Binding-site contacts:
Ligand atom C5 contacts residue ASN427 of chain 1.B at 3.7 Å.
Ligand atom C3 contacts residue ASN427 of chain 1.B at 3.8 Å.
Ligand atom C1 contacts residue ASN427 of chain 1.B at 1.4 Å.
Ligand atom N2 contacts residue ASN427 of chain 1.B at 2.9 Å (h-bond).
Ligand atom C4 contacts residue ASN427 of chain 1.B at 4.2 Å.
Ligand atom O7 contacts residue ASN427 of chain 1.B at 3.8 Å.
Ligand atom C8 contacts residue GLU425 of chain 1.B at 3.6 Å.
Ligand atom C2 contacts residue ASN427 of chain 1.B at 2.4 Å.
Ligand atom O5 contacts residue ASN427 of chain 1.B at 2.4 Å (h-bond).
Ligand atom C7 contacts residue ASN427 of chain 1.B at 3.5 Å.

Sequence of chain 1.B:
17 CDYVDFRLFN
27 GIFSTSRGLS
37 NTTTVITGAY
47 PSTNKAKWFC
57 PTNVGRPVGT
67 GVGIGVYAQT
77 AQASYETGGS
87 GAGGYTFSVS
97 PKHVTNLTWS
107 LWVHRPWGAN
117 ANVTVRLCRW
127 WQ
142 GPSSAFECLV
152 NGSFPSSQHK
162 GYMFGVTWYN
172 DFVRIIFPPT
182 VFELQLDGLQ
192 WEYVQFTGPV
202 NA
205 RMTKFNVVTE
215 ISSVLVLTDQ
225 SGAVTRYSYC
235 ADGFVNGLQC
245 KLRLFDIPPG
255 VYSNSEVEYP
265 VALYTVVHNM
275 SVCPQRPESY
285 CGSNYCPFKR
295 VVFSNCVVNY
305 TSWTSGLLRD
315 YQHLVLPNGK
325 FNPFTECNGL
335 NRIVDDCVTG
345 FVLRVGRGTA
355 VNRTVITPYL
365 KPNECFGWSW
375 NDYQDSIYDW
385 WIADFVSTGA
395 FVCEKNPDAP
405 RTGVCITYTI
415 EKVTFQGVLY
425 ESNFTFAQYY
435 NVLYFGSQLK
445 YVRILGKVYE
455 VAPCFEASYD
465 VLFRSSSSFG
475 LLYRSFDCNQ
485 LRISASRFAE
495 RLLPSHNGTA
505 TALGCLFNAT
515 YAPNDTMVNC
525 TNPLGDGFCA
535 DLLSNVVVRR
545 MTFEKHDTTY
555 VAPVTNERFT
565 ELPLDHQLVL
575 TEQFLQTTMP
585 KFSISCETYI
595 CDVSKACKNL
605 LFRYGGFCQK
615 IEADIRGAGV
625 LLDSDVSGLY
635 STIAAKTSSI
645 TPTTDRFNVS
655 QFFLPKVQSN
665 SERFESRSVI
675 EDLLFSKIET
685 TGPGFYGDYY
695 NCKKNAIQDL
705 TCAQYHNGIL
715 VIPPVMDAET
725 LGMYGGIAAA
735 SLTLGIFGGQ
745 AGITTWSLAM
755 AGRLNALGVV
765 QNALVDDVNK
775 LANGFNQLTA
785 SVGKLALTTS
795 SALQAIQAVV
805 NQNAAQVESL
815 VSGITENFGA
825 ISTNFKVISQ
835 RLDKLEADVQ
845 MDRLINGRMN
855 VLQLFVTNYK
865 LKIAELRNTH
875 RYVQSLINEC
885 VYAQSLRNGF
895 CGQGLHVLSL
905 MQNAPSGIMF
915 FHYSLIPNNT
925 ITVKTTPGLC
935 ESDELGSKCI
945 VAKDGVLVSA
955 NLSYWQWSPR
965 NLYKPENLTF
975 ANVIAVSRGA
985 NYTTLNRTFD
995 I

This protein binds this small molecule.
Small molecule (SMILES): CC(=O)N[C@@H]1[C@@H](O)[C@H](O)[C@@H](CO)O[C@H]1O